A small-molecule ligand and the protein it binds are described below.
Small molecule (SMILES): CN(C)CCCS(=O)(=O)NC1CCC(n2cnc(-c3ccc(F)cc3)c2-c2ccnc3[nH]ccc23)CC1

Binding-site contacts:
Ligand atom F contacts residue MET84 of chain 1.C at 3.1 Å.
Ligand atom F contacts residue LYS40 of chain 1.C at 3.8 Å.
Ligand atom N contacts residue ILE150 of chain 1.C at 3.6 Å.
Ligand atom C23 contacts residue LEU87 of chain 1.C at 3.5 Å (hydrophobic).
Ligand atom N3 contacts residue ILE150 of chain 1.C at 3.7 Å.
Ligand atom C contacts residue MET84 of chain 1.C at 3.5 Å (hydrophobic).
Ligand atom F contacts residue MET82 of chain 1.C at 3.2 Å.
Ligand atom C contacts residue LYS40 of chain 1.C at 3.7 Å.
Ligand atom C2 contacts residue ALA38 of chain 1.C at 3.7 Å (hydrophobic).
Ligand atom N1 contacts residue GLY18 of chain 1.C at 3.8 Å.
Ligand atom O contacts residue SER19 of chain 1.C at 2.9 Å (h-bond).
Ligand atom C5 contacts residue ILE25 of chain 1.C at 3.4 Å (hydrophobic).
Ligand atom C19 contacts residue ILE150 of chain 1.C at 3.5 Å (hydrophobic).
Ligand atom C26 contacts residue ILE25 of chain 1.C at 3.8 Å (hydrophobic).
Ligand atom C12 contacts residue ASP134 of chain 1.C at 3.6 Å.
Ligand atom C1 contacts residue ALA38 of chain 1.C at 3.7 Å (hydrophobic).
Ligand atom C6 contacts residue ILE25 of chain 1.C at 3.4 Å (hydrophobic).
Ligand atom C21 contacts residue LEU137 of chain 1.C at 3.8 Å (hydrophobic).
Ligand atom C22 contacts residue LEU87 of chain 1.C at 3.6 Å (hydrophobic).
Ligand atom C23 contacts residue MET84 of chain 1.C at 3.7 Å (hydrophobic).
Ligand atom N4 contacts residue LEU87 of chain 1.C at 3.4 Å.
Ligand atom C25 contacts residue ALA38 of chain 1.C at 3.8 Å (hydrophobic).
Ligand atom C19 contacts residue ILE25 of chain 1.C at 3.5 Å (hydrophobic).
Ligand atom C7 contacts residue ILE150 of chain 1.C at 3.8 Å (hydrophobic).
Ligand atom C22 contacts residue ALA38 of chain 1.C at 3.4 Å (hydrophobic).
Ligand atom C20 contacts residue LEU137 of chain 1.C at 3.8 Å (hydrophobic).
Ligand atom C7 contacts residue ILE25 of chain 1.C at 3.6 Å (hydrophobic).
Ligand atom C1 contacts residue LYS40 of chain 1.C at 3.8 Å.
Ligand atom O1 contacts residue GLY18 of chain 1.C at 3.3 Å.
Ligand atom C13 contacts residue ASP134 of chain 1.C at 3.1 Å.
Ligand atom C2 contacts residue ILE25 of chain 1.C at 3.3 Å (hydrophobic).
Ligand atom N4 contacts residue GLU85 of chain 1.C at 3.0 Å (salt-bridge).
Ligand atom O1 contacts residue SER19 of chain 1.C at 3.2 Å (h-bond).
Ligand atom N3 contacts residue ILE25 of chain 1.C at 3.2 Å.
Ligand atom N5 contacts residue LEU87 of chain 1.C at 3.2 Å (h-bond).
Ligand atom C3 contacts residue MET82 of chain 1.C at 3.8 Å (hydrophobic).
Ligand atom S contacts residue SER19 of chain 1.C at 3.9 Å.
Ligand atom N5 contacts residue ALA38 of chain 1.C at 3.4 Å.
Ligand atom N4 contacts residue ALA38 of chain 1.C at 3.8 Å.
Ligand atom C23 contacts residue GLU85 of chain 1.C at 3.7 Å.

Sequence of chain 1.C:
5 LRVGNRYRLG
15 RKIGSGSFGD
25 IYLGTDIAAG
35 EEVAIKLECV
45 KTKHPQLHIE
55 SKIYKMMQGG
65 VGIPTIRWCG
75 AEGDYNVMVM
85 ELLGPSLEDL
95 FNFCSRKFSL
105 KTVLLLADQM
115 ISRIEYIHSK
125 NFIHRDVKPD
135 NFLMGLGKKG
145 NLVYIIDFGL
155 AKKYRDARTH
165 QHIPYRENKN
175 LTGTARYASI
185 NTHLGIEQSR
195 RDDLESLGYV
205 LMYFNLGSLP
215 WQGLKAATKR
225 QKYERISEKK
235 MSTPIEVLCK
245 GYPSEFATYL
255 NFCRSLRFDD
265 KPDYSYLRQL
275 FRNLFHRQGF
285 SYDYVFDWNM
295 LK